Binding-site contacts:
Ligand atom O1P contacts residue LYS331 of chain 1.M at 2.9 Å (salt-bridge).
Ligand atom C5 contacts residue LEU332 of chain 1.M at 3.8 Å (hydrophobic).
Ligand atom O5 contacts residue ASN120 of chain 1.O at 3.6 Å.
Ligand atom O2P contacts residue GLY401 of chain 1.M at 2.9 Å (h-bond).
Ligand atom P2 contacts residue ARG292 of chain 1.M at 3.3 Å.
Ligand atom O1 contacts residue LYS172 of chain 1.M at 3.1 Å (salt-bridge).
Ligand atom O4P contacts residue ARG292 of chain 1.M at 2.5 Å.
Ligand atom O3 contacts residue GLU201 of chain 1.M at 3.1 Å (salt-bridge).
Ligand atom O1P contacts residue GLY377 of chain 1.M at 3.3 Å.
Ligand atom C2 contacts residue LYS172 of chain 1.M at 3.8 Å.
Ligand atom O2P contacts residue GLY400 of chain 1.M at 3.5 Å.
Ligand atom O2P contacts residue LYS172 of chain 1.M at 3.3 Å.
Ligand atom O2P contacts residue THR62 of chain 1.O at 2.0 Å (h-bond).
Ligand atom O2P contacts residue TRP63 of chain 1.O at 3.7 Å.
Ligand atom O4 contacts residue SER376 of chain 1.M at 2.7 Å (h-bond).
Ligand atom O3 contacts residue HIS291 of chain 1.M at 3.0 Å (h-bond).
Ligand atom C2 contacts residue GLU57 of chain 1.O at 3.5 Å.
Ligand atom O5P contacts residue LEU332 of chain 1.M at 3.4 Å.
Ligand atom O3P contacts residue GLY400 of chain 1.M at 2.8 Å (h-bond).
Ligand atom O5P contacts residue ARG292 of chain 1.M at 2.7 Å (salt-bridge).
Ligand atom O1P contacts residue TRP63 of chain 1.O at 3.1 Å.
Ligand atom O1 contacts residue LYS331 of chain 1.M at 3.8 Å.
Ligand atom O1 contacts residue THR62 of chain 1.O at 3.5 Å (h-bond).
Ligand atom C3 contacts residue ASN120 of chain 1.O at 3.5 Å.
Ligand atom O1P contacts residue THR62 of chain 1.O at 3.3 Å (h-bond).
Ligand atom O4 contacts residue GLY377 of chain 1.M at 3.7 Å.
Ligand atom C5 contacts residue ASN120 of chain 1.O at 3.3 Å.
Ligand atom O6P contacts residue SER376 of chain 1.M at 3.2 Å (h-bond).
Ligand atom C3 contacts residue GLU201 of chain 1.M at 3.6 Å.
Ligand atom C1 contacts residue SER376 of chain 1.M at 3.7 Å.
Ligand atom O2 contacts residue LYS174 of chain 1.M at 3.7 Å.
Ligand atom O2 contacts residue ASP200 of chain 1.M at 3.7 Å.
Ligand atom O3 contacts residue ASP200 of chain 1.M at 3.5 Å (salt-bridge).
Ligand atom O2 contacts residue GLU57 of chain 1.O at 2.7 Å (salt-bridge).
Ligand atom O4P contacts residue HIS324 of chain 1.M at 3.7 Å.
Ligand atom O2 contacts residue LYS172 of chain 1.M at 3.0 Å (salt-bridge).
Ligand atom O1P contacts residue GLY378 of chain 1.M at 2.8 Å (h-bond).
Ligand atom O5 contacts residue LEU332 of chain 1.M at 3.1 Å.
Ligand atom O6P contacts residue HIS324 of chain 1.M at 2.7 Å (h-bond).
Ligand atom P1 contacts residue THR62 of chain 1.O at 3.0 Å.

Sequence of chain 1.O:
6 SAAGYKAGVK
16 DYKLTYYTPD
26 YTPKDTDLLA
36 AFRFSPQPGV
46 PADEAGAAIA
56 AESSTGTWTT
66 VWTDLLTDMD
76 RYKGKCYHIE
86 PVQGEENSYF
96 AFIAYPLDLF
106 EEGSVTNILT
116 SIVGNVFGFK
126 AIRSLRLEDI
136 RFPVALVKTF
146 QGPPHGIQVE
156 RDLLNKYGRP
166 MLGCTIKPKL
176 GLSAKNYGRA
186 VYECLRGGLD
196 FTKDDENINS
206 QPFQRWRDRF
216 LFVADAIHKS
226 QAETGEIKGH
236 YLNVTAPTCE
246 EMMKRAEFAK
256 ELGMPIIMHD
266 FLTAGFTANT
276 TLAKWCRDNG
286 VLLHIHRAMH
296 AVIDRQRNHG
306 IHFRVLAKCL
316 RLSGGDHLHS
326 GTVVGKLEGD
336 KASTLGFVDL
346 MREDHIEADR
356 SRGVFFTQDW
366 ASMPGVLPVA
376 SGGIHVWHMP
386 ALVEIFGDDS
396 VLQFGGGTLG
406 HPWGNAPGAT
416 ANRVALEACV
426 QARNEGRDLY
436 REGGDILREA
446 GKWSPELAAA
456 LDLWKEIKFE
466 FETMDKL

This protein binds this small molecule.
Small molecule (SMILES): O=C(COP(=O)(O)O)[C@@H](O)[C@H](O)COP(=O)(O)O

Sequence of chain 1.M:
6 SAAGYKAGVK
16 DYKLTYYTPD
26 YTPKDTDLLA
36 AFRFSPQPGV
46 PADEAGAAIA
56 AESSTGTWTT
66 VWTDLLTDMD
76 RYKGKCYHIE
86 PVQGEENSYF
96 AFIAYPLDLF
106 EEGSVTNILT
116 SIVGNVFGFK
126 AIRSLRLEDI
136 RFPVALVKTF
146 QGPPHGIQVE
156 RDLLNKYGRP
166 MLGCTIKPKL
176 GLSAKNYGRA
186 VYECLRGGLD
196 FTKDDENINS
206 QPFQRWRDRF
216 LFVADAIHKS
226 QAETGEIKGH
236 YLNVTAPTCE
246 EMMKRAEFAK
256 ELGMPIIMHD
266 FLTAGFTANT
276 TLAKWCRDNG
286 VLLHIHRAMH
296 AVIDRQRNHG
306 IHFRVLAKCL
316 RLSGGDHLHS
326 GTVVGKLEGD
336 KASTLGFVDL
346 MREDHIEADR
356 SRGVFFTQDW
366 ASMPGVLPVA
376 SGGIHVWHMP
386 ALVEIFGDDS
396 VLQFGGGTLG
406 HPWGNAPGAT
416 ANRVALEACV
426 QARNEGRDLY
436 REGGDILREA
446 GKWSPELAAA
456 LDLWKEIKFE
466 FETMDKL